Binding-site contacts:
Ligand atom C2 contacts residue BMA3 of chain 1.F at 3.3 Å.
Ligand atom C1 contacts residue BMA3 of chain 1.F at 3.2 Å.
Ligand atom C6 contacts residue NAG2 of chain 1.F at 3.5 Å.
Ligand atom O6 contacts residue NAG2 of chain 1.F at 4.1 Å.
Ligand atom C5 contacts residue NAG2 of chain 1.F at 3.2 Å.
Ligand atom O4 contacts residue NAG2 of chain 1.F at 4.0 Å.
Ligand atom C3 contacts residue BMA3 of chain 1.F at 3.9 Å.
Ligand atom O5 contacts residue BMA3 of chain 1.F at 3.3 Å (h-bond).
Ligand atom C5 contacts residue BMA3 of chain 1.F at 4.5 Å.
Ligand atom C4 contacts residue NAG2 of chain 1.F at 4.2 Å.
Ligand atom O6 contacts residue GLU163 of chain 1.A at 2.6 Å (salt-bridge).
Ligand atom C6 contacts residue GLU163 of chain 1.A at 3.9 Å.
Ligand atom O6 contacts residue ARG167 of chain 1.A at 4.4 Å.
Ligand atom O5 contacts residue NAG2 of chain 1.F at 3.8 Å.

Sequence of chain 1.A:
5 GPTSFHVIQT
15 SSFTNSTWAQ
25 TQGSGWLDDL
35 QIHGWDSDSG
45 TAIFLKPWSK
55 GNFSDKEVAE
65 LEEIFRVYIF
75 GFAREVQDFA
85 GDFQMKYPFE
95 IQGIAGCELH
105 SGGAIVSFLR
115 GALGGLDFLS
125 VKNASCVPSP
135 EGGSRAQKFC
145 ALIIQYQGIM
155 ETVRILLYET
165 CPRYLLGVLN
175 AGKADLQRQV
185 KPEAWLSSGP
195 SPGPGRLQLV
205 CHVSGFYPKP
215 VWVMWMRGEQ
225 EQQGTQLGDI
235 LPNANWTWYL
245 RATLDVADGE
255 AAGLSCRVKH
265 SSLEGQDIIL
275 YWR

A small-molecule ligand and the protein it binds are described below.
Small molecule (SMILES): OC[C@H]1O[C@H](O)[C@@H](O)[C@@H](O)[C@@H]1O